Sequence of chain 1.B:
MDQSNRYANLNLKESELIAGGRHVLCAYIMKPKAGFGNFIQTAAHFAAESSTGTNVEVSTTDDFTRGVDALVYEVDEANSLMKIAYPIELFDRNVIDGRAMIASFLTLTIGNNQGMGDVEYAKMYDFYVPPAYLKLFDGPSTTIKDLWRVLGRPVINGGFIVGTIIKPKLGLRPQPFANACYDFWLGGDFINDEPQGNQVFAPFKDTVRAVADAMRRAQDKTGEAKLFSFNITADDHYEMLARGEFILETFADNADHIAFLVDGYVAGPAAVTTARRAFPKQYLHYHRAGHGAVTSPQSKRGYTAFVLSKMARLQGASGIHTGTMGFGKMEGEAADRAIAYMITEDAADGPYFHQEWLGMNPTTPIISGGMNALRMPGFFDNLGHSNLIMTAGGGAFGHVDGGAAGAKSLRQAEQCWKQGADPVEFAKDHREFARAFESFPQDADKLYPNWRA

Sequence of chain 1.A:
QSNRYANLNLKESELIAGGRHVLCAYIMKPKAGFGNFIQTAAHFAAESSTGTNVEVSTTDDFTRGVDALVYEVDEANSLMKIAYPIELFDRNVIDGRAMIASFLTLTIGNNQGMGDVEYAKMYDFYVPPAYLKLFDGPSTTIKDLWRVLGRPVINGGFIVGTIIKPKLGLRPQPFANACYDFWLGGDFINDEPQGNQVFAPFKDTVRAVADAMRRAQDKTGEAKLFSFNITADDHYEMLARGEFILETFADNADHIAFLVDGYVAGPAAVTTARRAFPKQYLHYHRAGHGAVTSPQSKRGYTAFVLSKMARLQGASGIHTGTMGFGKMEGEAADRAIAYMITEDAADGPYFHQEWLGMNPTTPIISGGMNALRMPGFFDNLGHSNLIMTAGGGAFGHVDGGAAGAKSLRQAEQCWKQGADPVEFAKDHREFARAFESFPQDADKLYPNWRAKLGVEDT

Binding-site contacts:
Ligand atom O6 contacts residue LYS350 of chain 1.B at 2.9 Å (salt-bridge).
Ligand atom O3 contacts residue ASN132 of chain 1.A at 3.1 Å (h-bond).
Ligand atom O3 contacts residue MG1 of chain 1.G at 2.2 Å.
Ligand atom C3 contacts residue MG1 of chain 1.G at 3.1 Å.
Ligand atom O7 contacts residue GLU215 of chain 1.B at 3.2 Å (salt-bridge).
Ligand atom O7 contacts residue MG1 of chain 1.G at 2.2 Å.
Ligand atom O4 contacts residue SER389 of chain 1.B at 3.0 Å (h-bond).
Ligand atom O3 contacts residue GLU215 of chain 1.B at 3.0 Å (salt-bridge).
Ligand atom O1P contacts residue THR74 of chain 1.A at 2.9 Å (h-bond).
Ligand atom O7 contacts residue LYS189 of chain 1.B at 2.7 Å (salt-bridge).
Ligand atom O4P contacts residue SER389 of chain 1.B at 3.1 Å (h-bond).
Ligand atom O7 contacts residue ASN132 of chain 1.A at 2.8 Å (h-bond).
Ligand atom O2 contacts residue KCX212 of chain 1.B at 3.1 Å (h-bond).
Ligand atom O6P contacts residue ARG309 of chain 1.B at 2.9 Å (salt-bridge).
Ligand atom O1 contacts residue LYS187 of chain 1.B at 3.0 Å (salt-bridge).
Ligand atom O4 contacts residue GLY390 of chain 1.B at 3.0 Å (h-bond).
Ligand atom O5 contacts residue MET351 of chain 1.B at 3.5 Å.
Ligand atom O3 contacts residue KCX212 of chain 1.B at 2.7 Å (h-bond).
Ligand atom C contacts residue LYS187 of chain 1.B at 3.3 Å.
Ligand atom C contacts residue ASN132 of chain 1.A at 3.2 Å.
Ligand atom O3 contacts residue HIS308 of chain 1.B at 2.7 Å (h-bond).
Ligand atom O2 contacts residue MG1 of chain 1.G at 2.3 Å.
Ligand atom O2 contacts residue ASP214 of chain 1.B at 3.3 Å (salt-bridge).
Ligand atom O3P contacts residue GLY391 of chain 1.B at 2.9 Å (h-bond).
Ligand atom O1 contacts residue ILE185 of chain 1.B at 3.6 Å.
Ligand atom O2 contacts residue LYS187 of chain 1.B at 3.0 Å (salt-bridge).
Ligand atom O4P contacts residue HIS342 of chain 1.B at 2.9 Å (h-bond).
Ligand atom O6P contacts residue HIS342 of chain 1.B at 3.5 Å.
Ligand atom O1P contacts residue GLY415 of chain 1.B at 2.8 Å (h-bond).
Ligand atom O1P contacts residue LYS187 of chain 1.B at 3.4 Å.
Ligand atom O7 contacts residue ASP214 of chain 1.B at 3.1 Å (salt-bridge).
Ligand atom O6 contacts residue ASN132 of chain 1.A at 3.5 Å (h-bond).
Ligand atom C contacts residue MG1 of chain 1.G at 2.9 Å.
Ligand atom O2 contacts residue ILE185 of chain 1.B at 3.4 Å.
Ligand atom O5P contacts residue ARG309 of chain 1.B at 2.8 Å (salt-bridge).
Ligand atom C2 contacts residue MG1 of chain 1.G at 2.9 Å.
Ligand atom O2P contacts residue GLY414 of chain 1.B at 2.8 Å (h-bond).
Ligand atom O3P contacts residue LYS350 of chain 1.B at 2.8 Å (salt-bridge).
Ligand atom C3 contacts residue KCX212 of chain 1.B at 2.9 Å.
Ligand atom O7 contacts residue LYS187 of chain 1.B at 3.1 Å (salt-bridge).

A small-molecule ligand and the protein it binds are described below.
Small molecule (SMILES): O=C(O)[C@@](O)(COP(=O)(O)O)[C@H](O)[C@H](O)COP(=O)(O)O